Binding-site contacts:
Ligand atom C8 contacts residue MET173 of chain 1.D at 3.4 Å (hydrophobic).
Ligand atom C5 contacts residue GLY169 of chain 1.D at 3.5 Å.
Ligand atom C18 contacts residue ASP104 of chain 1.D at 3.1 Å.
Ligand atom C8 contacts residue GLY169 of chain 1.D at 3.8 Å.
Ligand atom C1 contacts residue GLU168 of chain 1.D at 3.5 Å.
Ligand atom C34 contacts residue GLU168 of chain 1.D at 3.5 Å.
Ligand atom O1 contacts residue PHE147 of chain 1.D at 3.6 Å.
Ligand atom O1 contacts residue THR170 of chain 1.D at 3.7 Å.
Ligand atom C27 contacts residue MET173 of chain 1.D at 3.3 Å (hydrophobic).
Ligand atom O contacts residue PHE147 of chain 1.D at 3.4 Å.
Ligand atom C21 contacts residue THR146 of chain 1.D at 3.7 Å.
Ligand atom N contacts residue GLU168 of chain 1.D at 3.6 Å.
Ligand atom C6 contacts residue GLY169 of chain 1.D at 3.6 Å.
Ligand atom N1 contacts residue MET173 of chain 1.D at 3.8 Å.
Ligand atom C26 contacts residue MET173 of chain 1.D at 3.2 Å (hydrophobic).
Ligand atom C17 contacts residue ASN270 of chain 1.D at 3.6 Å.
Ligand atom C9 contacts residue MET173 of chain 1.D at 3.6 Å (hydrophobic).
Ligand atom C2 contacts residue GLU168 of chain 1.D at 3.9 Å.
Ligand atom C32 contacts residue PRO172 of chain 1.D at 3.8 Å (hydrophobic).
Ligand atom O contacts residue THR170 of chain 1.D at 3.6 Å.
Ligand atom C12 contacts residue MET173 of chain 1.D at 3.8 Å (hydrophobic).
Ligand atom C25 contacts residue GLY169 of chain 1.D at 3.9 Å.
Ligand atom C12 contacts residue ALA143 of chain 1.D at 3.8 Å (hydrophobic).
Ligand atom C16 contacts residue THR170 of chain 1.D at 3.9 Å.
Ligand atom O2 contacts residue GLY169 of chain 1.D at 3.6 Å.
Ligand atom C13 contacts residue MET173 of chain 1.D at 3.8 Å (hydrophobic).
Ligand atom C20 contacts residue ASP104 of chain 1.D at 1.4 Å.
Ligand atom C19 contacts residue ASP104 of chain 1.D at 2.4 Å.
Ligand atom O5 contacts residue GLU168 of chain 1.D at 3.2 Å (salt-bridge).
Ligand atom N1 contacts residue THR146 of chain 1.D at 3.5 Å (h-bond).
Ligand atom C33 contacts residue GLU168 of chain 1.D at 3.5 Å.
Ligand atom C33 contacts residue GLY169 of chain 1.D at 3.7 Å.
Ligand atom C10 contacts residue MET173 of chain 1.D at 3.7 Å (hydrophobic).
Ligand atom C18 contacts residue ASN270 of chain 1.D at 3.6 Å.
Ligand atom C contacts residue TRP163 of chain 1.D at 3.7 Å (hydrophobic).
Ligand atom C11 contacts residue THR146 of chain 1.D at 3.8 Å.
Ligand atom C10 contacts residue THR146 of chain 1.D at 3.8 Å.
Ligand atom O contacts residue ALA143 of chain 1.D at 3.4 Å.
Ligand atom O2 contacts residue THR170 of chain 1.D at 2.8 Å (h-bond).
Ligand atom C15 contacts residue THR170 of chain 1.D at 3.8 Å.

This small molecule binds to this protein.
Small molecule (SMILES): CN(C)c1ccc2c(-c3cc(C(=O)NCCOCCOCCCCCCCl)ccc3C(=O)O)c3ccc(=[N+](C)C)cc-3oc2c1

Sequence of chain 1.D:
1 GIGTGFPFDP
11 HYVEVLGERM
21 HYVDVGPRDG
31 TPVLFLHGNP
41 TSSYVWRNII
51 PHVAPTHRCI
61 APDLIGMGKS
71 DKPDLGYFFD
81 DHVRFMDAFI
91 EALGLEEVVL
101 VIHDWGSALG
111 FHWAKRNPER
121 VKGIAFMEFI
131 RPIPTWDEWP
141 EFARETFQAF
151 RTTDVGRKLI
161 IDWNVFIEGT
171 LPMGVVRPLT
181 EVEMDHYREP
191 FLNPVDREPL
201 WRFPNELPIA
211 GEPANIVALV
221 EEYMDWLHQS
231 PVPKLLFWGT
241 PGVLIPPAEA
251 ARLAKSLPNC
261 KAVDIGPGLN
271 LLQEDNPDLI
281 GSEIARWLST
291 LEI